Binding-site contacts:
Ligand atom C7 contacts residue GLN278 of chain 10.D at 3.8 Å.
Ligand atom O9 contacts residue LYS68 of chain 10.D at 2.8 Å (salt-bridge).
Ligand atom O10 contacts residue PHE75 of chain 10.E at 2.6 Å.
Ligand atom C11 contacts residue THR276 of chain 10.D at 3.4 Å.
Ligand atom N5 contacts residue PHE75 of chain 10.E at 3.8 Å.
Ligand atom O1B contacts residue LYS68 of chain 10.D at 3.6 Å.
Ligand atom C11 contacts residue LEU62 of chain 10.D at 3.9 Å (hydrophobic).
Ligand atom C11 contacts residue HIS138 of chain 10.C at 3.3 Å.
Ligand atom C5 contacts residue LYS68 of chain 10.D at 3.7 Å.
Ligand atom C11 contacts residue ASN272 of chain 10.D at 3.6 Å.
Ligand atom C10 contacts residue LYS68 of chain 10.D at 3.8 Å.
Ligand atom C11 contacts residue GLN278 of chain 10.D at 3.5 Å.
Ligand atom N5 contacts residue ASN272 of chain 10.D at 3.3 Å (h-bond).
Ligand atom O1B contacts residue SER274 of chain 10.D at 2.4 Å (h-bond).
Ligand atom C1 contacts residue SER274 of chain 10.D at 3.4 Å.
Ligand atom O1A contacts residue ASN272 of chain 10.D at 3.6 Å (h-bond).
Ligand atom O9 contacts residue LEU67 of chain 10.D at 3.2 Å.
Ligand atom O8 contacts residue LYS68 of chain 10.D at 3.5 Å.
Ligand atom C11 contacts residue PHE65 of chain 10.D at 3.8 Å (hydrophobic).
Ligand atom C1 contacts residue THR276 of chain 10.D at 3.4 Å.
Ligand atom C8 contacts residue GLN278 of chain 10.D at 3.7 Å.
Ligand atom C9 contacts residue LYS68 of chain 10.D at 3.8 Å.
Ligand atom C11 contacts residue PHE75 of chain 10.E at 1.8 Å (hydrophobic).
Ligand atom O10 contacts residue LEU62 of chain 10.D at 3.1 Å.
Ligand atom C9 contacts residue GLN278 of chain 10.D at 3.2 Å.
Ligand atom C11 contacts residue LYS68 of chain 10.D at 3.8 Å.
Ligand atom C10 contacts residue PHE75 of chain 10.E at 2.7 Å (hydrophobic).
Ligand atom O8 contacts residue THR276 of chain 10.D at 3.8 Å.
Ligand atom C11 contacts residue PHE270 of chain 10.D at 3.9 Å (hydrophobic).
Ligand atom O1B contacts residue THR276 of chain 10.D at 3.5 Å (h-bond).
Ligand atom O1A contacts residue THR276 of chain 10.D at 2.6 Å (h-bond).
Ligand atom N5 contacts residue GLN278 of chain 10.D at 3.9 Å.
Ligand atom O7 contacts residue LEU62 of chain 10.D at 3.5 Å.
Ligand atom O8 contacts residue GLN278 of chain 10.D at 3.5 Å (h-bond).
Ligand atom O1A contacts residue SER274 of chain 10.D at 3.8 Å.
Ligand atom N5 contacts residue LYS68 of chain 10.D at 2.9 Å (salt-bridge).
Ligand atom C6 contacts residue LYS68 of chain 10.D at 3.8 Å.
Ligand atom C6 contacts residue ASN272 of chain 10.D at 3.7 Å.
Ligand atom C10 contacts residue LEU62 of chain 10.D at 3.5 Å (hydrophobic).
Ligand atom O8 contacts residue ASN272 of chain 10.D at 3.4 Å (h-bond).

Sequence of chain 10.C:
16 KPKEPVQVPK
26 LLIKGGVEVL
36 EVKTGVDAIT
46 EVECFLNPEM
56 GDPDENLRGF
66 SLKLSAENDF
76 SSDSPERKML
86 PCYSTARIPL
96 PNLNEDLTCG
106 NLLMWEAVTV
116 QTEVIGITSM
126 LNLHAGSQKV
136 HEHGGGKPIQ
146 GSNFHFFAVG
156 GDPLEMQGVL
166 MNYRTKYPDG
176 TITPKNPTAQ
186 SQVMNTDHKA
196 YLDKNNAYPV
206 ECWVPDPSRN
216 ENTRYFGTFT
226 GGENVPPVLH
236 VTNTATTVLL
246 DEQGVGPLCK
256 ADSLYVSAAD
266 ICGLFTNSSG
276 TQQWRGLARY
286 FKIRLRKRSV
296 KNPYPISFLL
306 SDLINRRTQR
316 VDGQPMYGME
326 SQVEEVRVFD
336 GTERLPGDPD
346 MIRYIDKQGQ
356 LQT

Sequence of chain 10.E:
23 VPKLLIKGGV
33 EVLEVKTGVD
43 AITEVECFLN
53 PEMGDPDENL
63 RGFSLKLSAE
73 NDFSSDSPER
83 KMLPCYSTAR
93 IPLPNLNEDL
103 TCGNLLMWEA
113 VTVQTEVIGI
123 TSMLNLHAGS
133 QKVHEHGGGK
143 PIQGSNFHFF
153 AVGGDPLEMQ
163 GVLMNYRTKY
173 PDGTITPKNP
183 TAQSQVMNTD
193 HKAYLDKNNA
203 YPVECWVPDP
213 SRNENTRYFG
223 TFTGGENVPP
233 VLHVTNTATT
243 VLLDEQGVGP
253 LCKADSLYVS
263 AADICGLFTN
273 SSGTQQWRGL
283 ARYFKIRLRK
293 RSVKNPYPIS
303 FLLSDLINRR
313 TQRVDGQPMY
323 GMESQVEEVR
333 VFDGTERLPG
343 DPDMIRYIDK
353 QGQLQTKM

Sequence of chain 10.D:
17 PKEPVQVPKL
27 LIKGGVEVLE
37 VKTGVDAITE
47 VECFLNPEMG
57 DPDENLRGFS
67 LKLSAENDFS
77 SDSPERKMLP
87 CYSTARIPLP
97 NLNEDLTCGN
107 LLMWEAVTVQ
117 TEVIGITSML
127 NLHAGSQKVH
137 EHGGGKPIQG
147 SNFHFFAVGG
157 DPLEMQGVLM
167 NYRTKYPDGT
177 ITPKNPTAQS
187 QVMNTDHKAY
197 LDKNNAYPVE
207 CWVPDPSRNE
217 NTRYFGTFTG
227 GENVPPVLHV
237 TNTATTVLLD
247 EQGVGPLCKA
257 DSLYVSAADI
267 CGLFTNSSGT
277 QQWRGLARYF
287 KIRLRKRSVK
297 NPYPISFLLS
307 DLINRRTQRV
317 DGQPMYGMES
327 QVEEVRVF

This protein binds this small molecule.
Small molecule (SMILES): CC(=O)N[C@H]1[C@H]([C@H](O)[C@H](O)CO)O[C@@](O[C@H](CO)[C@@H](O)[C@@H]2O[C@@H](C(=O)O)C[C@H](O)[C@H]2NC(C)=O)(C(=O)O)C[C@@H]1O